Sequence of chain 1.A:
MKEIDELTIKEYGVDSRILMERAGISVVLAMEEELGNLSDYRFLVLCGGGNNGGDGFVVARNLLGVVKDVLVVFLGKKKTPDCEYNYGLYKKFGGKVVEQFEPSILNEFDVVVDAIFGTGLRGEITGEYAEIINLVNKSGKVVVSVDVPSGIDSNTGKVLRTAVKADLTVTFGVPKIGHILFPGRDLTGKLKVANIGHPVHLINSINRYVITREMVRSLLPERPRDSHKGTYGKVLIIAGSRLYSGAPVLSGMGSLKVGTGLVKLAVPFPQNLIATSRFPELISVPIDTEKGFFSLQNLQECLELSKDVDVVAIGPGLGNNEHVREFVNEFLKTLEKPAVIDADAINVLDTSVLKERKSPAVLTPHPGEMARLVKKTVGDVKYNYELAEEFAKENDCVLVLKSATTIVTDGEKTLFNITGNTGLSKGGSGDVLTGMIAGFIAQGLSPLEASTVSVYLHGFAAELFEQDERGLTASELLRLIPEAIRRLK

The protein below binds the small molecule below.
Small molecule (SMILES): CC(C)C[C@H](NC(=O)[C@H](CC1=c2ccccc2=NC1)NC(=O)[C@H](C)NC(=O)[C@@H]1CCCN1C(=O)[C@H](C)N)C(=O)N[C@@H](Cc1ccccc1)C(=O)N[C@@H](CCC(=O)O)C(=O)N[C@@H](C)C=O

Sequence of chain 6.A:
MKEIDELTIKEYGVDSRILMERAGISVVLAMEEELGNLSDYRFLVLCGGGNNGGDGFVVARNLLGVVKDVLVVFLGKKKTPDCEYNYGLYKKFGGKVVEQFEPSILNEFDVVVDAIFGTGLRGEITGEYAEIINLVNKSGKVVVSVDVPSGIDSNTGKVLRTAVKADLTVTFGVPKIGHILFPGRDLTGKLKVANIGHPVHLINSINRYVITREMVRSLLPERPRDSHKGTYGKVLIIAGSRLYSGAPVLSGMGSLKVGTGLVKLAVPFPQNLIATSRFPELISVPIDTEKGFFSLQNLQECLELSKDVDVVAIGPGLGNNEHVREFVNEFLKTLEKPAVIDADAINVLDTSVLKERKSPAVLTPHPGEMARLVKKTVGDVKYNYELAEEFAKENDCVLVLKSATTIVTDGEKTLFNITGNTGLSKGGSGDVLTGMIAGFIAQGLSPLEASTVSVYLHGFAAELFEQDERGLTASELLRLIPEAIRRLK

Binding-site contacts:
Ligand atom CZ2 contacts residue ASN207 of chain 6.A at 3.6 Å.
Ligand atom CH2 contacts residue ARG34 of chain 6.A at 3.4 Å.
Ligand atom C contacts residue VAL205 of chain 6.A at 3.5 Å (hydrophobic).
Ligand atom NE1 contacts residue ASN207 of chain 6.A at 3.5 Å (h-bond).
Ligand atom CZ2 contacts residue ARG34 of chain 6.A at 3.6 Å.
Ligand atom C contacts residue GLU44 of chain 1.A at 3.2 Å.
Ligand atom CH2 contacts residue ILE37 of chain 1.A at 3.7 Å (hydrophobic).
Ligand atom CZ2 contacts residue ASN74 of chain 1.A at 3.5 Å.
Ligand atom CG contacts residue VAL40 of chain 1.A at 3.7 Å (hydrophobic).
Ligand atom CD1 contacts residue ASN74 of chain 1.A at 3.7 Å.
Ligand atom CA contacts residue VAL205 of chain 6.A at 3.3 Å (hydrophobic).
Ligand atom CA contacts residue ASN49 of chain 1.A at 3.8 Å.
Ligand atom N contacts residue VAL205 of chain 6.A at 2.8 Å (h-bond).
Ligand atom CE2 contacts residue VAL40 of chain 1.A at 3.7 Å (hydrophobic).
Ligand atom CE1 contacts residue SER38 of chain 6.A at 3.8 Å.
Ligand atom CD2 contacts residue VAL40 of chain 1.A at 3.6 Å (hydrophobic).
Ligand atom N contacts residue GLU44 of chain 1.A at 2.9 Å (salt-bridge).
Ligand atom O contacts residue ASN49 of chain 1.A at 2.8 Å (h-bond).
Ligand atom C contacts residue ASN49 of chain 1.A at 3.5 Å.
Ligand atom CA contacts residue GLU44 of chain 1.A at 3.4 Å.
Ligand atom CD1 contacts residue ASN207 of chain 6.A at 3.5 Å.
Ligand atom CA contacts residue GLU44 of chain 1.A at 3.7 Å.
Ligand atom CE2 contacts residue ASN207 of chain 6.A at 3.5 Å.
Ligand atom CZ contacts residue SER38 of chain 6.A at 3.4 Å.
Ligand atom O contacts residue LYS204 of chain 6.A at 3.8 Å.
Ligand atom NE1 contacts residue ASN74 of chain 1.A at 2.9 Å (h-bond).
Ligand atom CB contacts residue GLU44 of chain 1.A at 3.5 Å.
Ligand atom O contacts residue VAL205 of chain 6.A at 3.5 Å (h-bond).
Ligand atom O contacts residue ALA206 of chain 6.A at 3.2 Å.
Ligand atom N contacts residue GLU44 of chain 1.A at 3.0 Å (salt-bridge).
Ligand atom C contacts residue GLU44 of chain 1.A at 3.8 Å.
Ligand atom O contacts residue ASN207 of chain 6.A at 2.8 Å (h-bond).
Ligand atom CZ contacts residue ALA42 of chain 6.A at 3.6 Å (hydrophobic).
Ligand atom CD2 contacts residue GLU45 of chain 6.A at 3.6 Å.
Ligand atom CE1 contacts residue ALA206 of chain 6.A at 3.8 Å (hydrophobic).
Ligand atom O contacts residue ASN207 of chain 6.A at 3.1 Å (h-bond).
Ligand atom CE2 contacts residue GLU45 of chain 6.A at 3.8 Å.
Ligand atom CD2 contacts residue LEU41 of chain 6.A at 3.6 Å (hydrophobic).
Ligand atom CB contacts residue GLU44 of chain 1.A at 3.1 Å.
Ligand atom O contacts residue VAL205 of chain 6.A at 2.9 Å (h-bond).